The protein below binds the small molecule below.
Small molecule (SMILES): COc1ccc(-c2cn(C)c(=O)c3cc(C(=O)NC4CCS(=O)(=O)CC4)sc23)cc1OC

Sequence of chain 1.A:
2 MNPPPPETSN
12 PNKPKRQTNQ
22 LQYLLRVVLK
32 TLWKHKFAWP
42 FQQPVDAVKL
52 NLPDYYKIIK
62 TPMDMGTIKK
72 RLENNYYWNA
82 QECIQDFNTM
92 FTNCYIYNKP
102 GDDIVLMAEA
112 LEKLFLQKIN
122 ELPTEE

Binding-site contacts:
Ligand atom C3 contacts residue PRO41 of chain 1.A at 3.5 Å (hydrophobic).
Ligand atom O1 contacts residue TRP40 of chain 1.A at 3.3 Å.
Ligand atom C17 contacts residue ASN99 of chain 1.A at 3.9 Å.
Ligand atom O4 contacts residue ASP103 of chain 1.A at 3.8 Å.
Ligand atom C4 contacts residue PRO41 of chain 1.A at 3.8 Å (hydrophobic).
Ligand atom C1 contacts residue TRP40 of chain 1.A at 3.7 Å (hydrophobic).
Ligand atom C1 contacts residue LEU51 of chain 1.A at 3.8 Å (hydrophobic).
Ligand atom C19 contacts residue ASP103 of chain 1.A at 3.3 Å.
Ligand atom C11 contacts residue ILE105 of chain 1.A at 3.9 Å (hydrophobic).
Ligand atom C16 contacts residue EDO1 of chain 1.E at 3.5 Å.
Ligand atom C20 contacts residue ASN99 of chain 1.A at 3.3 Å.
Ligand atom C3 contacts residue LEU51 of chain 1.A at 3.7 Å (hydrophobic).
Ligand atom C21 contacts residue ASN99 of chain 1.A at 3.8 Å.
Ligand atom N1 contacts residue ASN99 of chain 1.A at 3.0 Å (h-bond).
Ligand atom C21 contacts residue TYR98 of chain 1.A at 3.6 Å (hydrophobic).
Ligand atom O1 contacts residue LEU51 of chain 1.A at 3.9 Å.
Ligand atom C4 contacts residue LEU51 of chain 1.A at 3.7 Å (hydrophobic).
Ligand atom O4 contacts residue ASN99 of chain 1.A at 3.6 Å.
Ligand atom O5 contacts residue LYS100 of chain 1.A at 3.8 Å.
Ligand atom C7 contacts residue TRP40 of chain 1.A at 3.9 Å (hydrophobic).
Ligand atom C14 contacts residue LEU53 of chain 1.A at 3.8 Å (hydrophobic).
Ligand atom C14 contacts residue EDO1 of chain 1.E at 3.9 Å.
Ligand atom O3 contacts residue EDO1 of chain 1.E at 3.5 Å.
Ligand atom C6 contacts residue TRP40 of chain 1.A at 3.5 Å (hydrophobic).
Ligand atom O4 contacts residue LYS100 of chain 1.A at 2.8 Å (salt-bridge).
Ligand atom C10 contacts residue VAL46 of chain 1.A at 3.9 Å (hydrophobic).
Ligand atom C13 contacts residue ASN99 of chain 1.A at 3.2 Å.
Ligand atom C10 contacts residue PRO41 of chain 1.A at 3.9 Å (hydrophobic).
Ligand atom O2 contacts residue ASN99 of chain 1.A at 3.1 Å (h-bond).
Ligand atom C11 contacts residue ASN99 of chain 1.A at 4.0 Å.
Ligand atom N contacts residue VAL46 of chain 1.A at 3.9 Å.
Ligand atom O3 contacts residue LEU53 of chain 1.A at 3.7 Å.
Ligand atom C16 contacts residue ASN99 of chain 1.A at 3.9 Å.
Ligand atom N1 contacts residue TYR98 of chain 1.A at 3.8 Å.
Ligand atom C6 contacts residue LEU51 of chain 1.A at 3.6 Å (hydrophobic).
Ligand atom C9 contacts residue PRO41 of chain 1.A at 3.4 Å (hydrophobic).
Ligand atom C14 contacts residue ASN99 of chain 1.A at 3.8 Å.
Ligand atom C16 contacts residue LEU53 of chain 1.A at 3.9 Å (hydrophobic).
Ligand atom C10 contacts residue PHE42 of chain 1.A at 3.6 Å (hydrophobic).
Ligand atom O contacts residue TRP40 of chain 1.A at 3.6 Å.